The small molecule below binds the protein below.
Small molecule (SMILES): CC(C)[C@H](NC(=O)[C@@H](NC(=O)[C@H](C)NC(=O)[C@@H]1CCCN1C(=O)[C@@H](N)Cc1ccccc1)[C@@H](C)OP(=O)(O)O)C(=O)O

Binding-site contacts:
Ligand atom CA contacts residue ASN180 of chain 1.A at 3.3 Å.
Ligand atom CG2 contacts residue OT01 of chain 1.F at 3.8 Å.
Ligand atom O contacts residue LYS54 of chain 1.A at 3.5 Å (salt-bridge).
Ligand atom C contacts residue LYS127 of chain 1.A at 3.7 Å.
Ligand atom O contacts residue VAL183 of chain 1.A at 3.5 Å.
Ligand atom OXT contacts residue LYS54 of chain 1.A at 3.8 Å.
Ligand atom CA contacts residue LEU179 of chain 1.A at 3.8 Å (hydrophobic).
Ligand atom CG2 contacts residue ASN180 of chain 1.A at 3.7 Å.
Ligand atom P contacts residue ARG134 of chain 1.A at 3.8 Å.
Ligand atom P contacts residue TYR135 of chain 1.A at 3.8 Å.
Ligand atom O1P contacts residue LYS54 of chain 1.A at 3.5 Å (salt-bridge).
Ligand atom CG2 contacts residue VAL183 of chain 1.A at 3.7 Å (hydrophobic).
Ligand atom CA contacts residue ASN231 of chain 1.A at 3.8 Å.
Ligand atom CG2 contacts residue ARG134 of chain 1.A at 3.8 Å.
Ligand atom CB contacts residue ASN231 of chain 1.A at 3.6 Å.
Ligand atom O3P contacts residue TYR135 of chain 1.A at 2.6 Å (h-bond).
Ligand atom N contacts residue ASN180 of chain 1.A at 3.0 Å (h-bond).
Ligand atom CG1 contacts residue LEU227 of chain 1.A at 3.5 Å (hydrophobic).
Ligand atom O contacts residue LYS127 of chain 1.A at 2.8 Å (salt-bridge).
Ligand atom CG1 contacts residue OT01 of chain 1.F at 3.9 Å.
Ligand atom O contacts residue ASN180 of chain 1.A at 2.9 Å (h-bond).
Ligand atom CG2 contacts residue GLY176 of chain 1.A at 3.5 Å.
Ligand atom N contacts residue ASN231 of chain 1.A at 2.9 Å (h-bond).
Ligand atom O contacts residue LEU179 of chain 1.A at 3.5 Å.
Ligand atom CB contacts residue ASN180 of chain 1.A at 3.3 Å.
Ligand atom CG contacts residue VAL183 of chain 1.A at 3.8 Å (hydrophobic).
Ligand atom P contacts residue ARG61 of chain 1.A at 3.6 Å.
Ligand atom CB contacts residue TRP235 of chain 1.A at 3.9 Å (hydrophobic).
Ligand atom O3P contacts residue ARG134 of chain 1.A at 2.8 Å (salt-bridge).
Ligand atom CG1 contacts residue LEU179 of chain 1.A at 3.8 Å (hydrophobic).
Ligand atom OXT contacts residue OT01 of chain 1.F at 3.5 Å.
Ligand atom O1P contacts residue ARG61 of chain 1.A at 2.9 Å (salt-bridge).
Ligand atom CB contacts residue ASN231 of chain 1.A at 3.6 Å.
Ligand atom O2P contacts residue ARG61 of chain 1.A at 3.0 Å (salt-bridge).
Ligand atom O2P contacts residue ARG134 of chain 1.A at 2.8 Å (salt-bridge).
Ligand atom CA contacts residue ASN231 of chain 1.A at 3.5 Å.
Ligand atom CB contacts residue ARG65 of chain 1.A at 3.7 Å.
Ligand atom C contacts residue ASN180 of chain 1.A at 3.6 Å.
Ligand atom O contacts residue ASN231 of chain 1.A at 3.0 Å (h-bond).
Ligand atom C contacts residue ASN231 of chain 1.A at 3.7 Å.

Sequence of chain 1.A:
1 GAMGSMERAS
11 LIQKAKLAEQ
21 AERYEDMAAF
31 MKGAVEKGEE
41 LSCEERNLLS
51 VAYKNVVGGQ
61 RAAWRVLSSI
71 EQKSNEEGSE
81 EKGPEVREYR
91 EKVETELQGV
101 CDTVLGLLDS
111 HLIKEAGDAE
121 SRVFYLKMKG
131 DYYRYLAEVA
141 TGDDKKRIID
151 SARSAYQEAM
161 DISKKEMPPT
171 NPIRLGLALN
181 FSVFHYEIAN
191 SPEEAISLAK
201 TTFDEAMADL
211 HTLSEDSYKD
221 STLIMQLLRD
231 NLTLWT